This small molecule binds to this protein.
Small molecule (SMILES): C=C1CS[C@H]([C@@H](C=O)NC(=O)/C(=N\OC(C)(C)C(=O)O)c2csc(N)n2)N=C1C(=O)O

Sequence of chain 1.D:
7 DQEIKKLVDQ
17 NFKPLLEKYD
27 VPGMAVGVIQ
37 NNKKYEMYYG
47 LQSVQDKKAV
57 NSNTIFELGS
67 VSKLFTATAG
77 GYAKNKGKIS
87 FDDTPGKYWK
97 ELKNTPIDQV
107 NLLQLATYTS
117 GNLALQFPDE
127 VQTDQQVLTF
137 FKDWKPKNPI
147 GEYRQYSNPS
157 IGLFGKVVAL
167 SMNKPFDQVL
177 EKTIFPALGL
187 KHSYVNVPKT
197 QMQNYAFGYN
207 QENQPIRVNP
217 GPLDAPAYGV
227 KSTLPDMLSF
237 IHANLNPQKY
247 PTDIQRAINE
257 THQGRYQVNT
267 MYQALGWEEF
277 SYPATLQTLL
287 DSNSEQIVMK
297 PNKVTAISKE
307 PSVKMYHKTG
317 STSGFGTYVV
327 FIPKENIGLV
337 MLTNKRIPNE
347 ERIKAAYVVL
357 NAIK

Binding-site contacts:
Ligand atom C11 contacts residue GLN122 of chain 1.D at 3.9 Å.
Ligand atom C2 contacts residue MET295 of chain 1.D at 3.9 Å (hydrophobic).
Ligand atom N19 contacts residue SER319 of chain 1.D at 4.1 Å.
Ligand atom C3' contacts residue MET295 of chain 1.D at 3.4 Å (hydrophobic).
Ligand atom N16 contacts residue SER317 of chain 1.D at 4.0 Å.
Ligand atom N10 contacts residue SER317 of chain 1.D at 3.4 Å (h-bond).
Ligand atom C6 contacts residue TYR152 of chain 1.D at 3.9 Å (hydrophobic).
Ligand atom O4A contacts residue ASN345 of chain 1.D at 2.7 Å (h-bond).
Ligand atom S1 contacts residue TYR152 of chain 1.D at 4.1 Å.
Ligand atom O9 contacts residue GLY316 of chain 1.D at 3.4 Å.
Ligand atom C3 contacts residue MET295 of chain 1.D at 4.1 Å (hydrophobic).
Ligand atom N10 contacts residue SER66 of chain 1.D at 3.6 Å.
Ligand atom O9 contacts residue SER317 of chain 1.D at 2.8 Å (h-bond).
Ligand atom C8 contacts residue SER66 of chain 1.D at 1.4 Å.
Ligand atom O4B contacts residue SER317 of chain 1.D at 3.3 Å (h-bond).
Ligand atom N18 contacts residue SER319 of chain 1.D at 2.8 Å (h-bond).
Ligand atom O12 contacts residue GLN122 of chain 1.D at 3.2 Å (h-bond).
Ligand atom O4B contacts residue ARG342 of chain 1.D at 3.0 Å (salt-bridge).
Ligand atom O4A contacts residue ARG342 of chain 1.D at 3.4 Å (salt-bridge).
Ligand atom S1 contacts residue LEU121 of chain 1.D at 3.6 Å.
Ligand atom C15 contacts residue TYR224 of chain 1.D at 3.6 Å (hydrophobic).
Ligand atom N18 contacts residue THR318 of chain 1.D at 4.1 Å.
Ligand atom C7 contacts residue SER66 of chain 1.D at 2.5 Å.
Ligand atom N19 contacts residue THR318 of chain 1.D at 4.2 Å.
Ligand atom C3' contacts residue VAL294 of chain 1.D at 3.7 Å (hydrophobic).
Ligand atom C8 contacts residue SER317 of chain 1.D at 3.8 Å.
Ligand atom C4' contacts residue ARG342 of chain 1.D at 3.5 Å.
Ligand atom C17 contacts residue THR318 of chain 1.D at 4.0 Å.
Ligand atom S16 contacts residue TYR224 of chain 1.D at 3.3 Å.
Ligand atom C20 contacts residue ARG342 of chain 1.D at 3.7 Å.
Ligand atom C2 contacts residue LEU121 of chain 1.D at 3.6 Å (hydrophobic).
Ligand atom C14 contacts residue SER317 of chain 1.D at 4.0 Å.
Ligand atom C6 contacts residue SER66 of chain 1.D at 3.4 Å.
Ligand atom C4' contacts residue ASN345 of chain 1.D at 3.7 Å.
Ligand atom S16 contacts residue VAL214 of chain 1.D at 3.7 Å.
Ligand atom C13 contacts residue SER317 of chain 1.D at 3.7 Å.
Ligand atom O12 contacts residue ASN154 of chain 1.D at 3.0 Å (h-bond).
Ligand atom C17 contacts residue SER319 of chain 1.D at 3.9 Å.
Ligand atom C11 contacts residue SER317 of chain 1.D at 3.8 Å.
Ligand atom O9 contacts residue SER66 of chain 1.D at 2.3 Å (h-bond).